Sequence of chain 1.B:
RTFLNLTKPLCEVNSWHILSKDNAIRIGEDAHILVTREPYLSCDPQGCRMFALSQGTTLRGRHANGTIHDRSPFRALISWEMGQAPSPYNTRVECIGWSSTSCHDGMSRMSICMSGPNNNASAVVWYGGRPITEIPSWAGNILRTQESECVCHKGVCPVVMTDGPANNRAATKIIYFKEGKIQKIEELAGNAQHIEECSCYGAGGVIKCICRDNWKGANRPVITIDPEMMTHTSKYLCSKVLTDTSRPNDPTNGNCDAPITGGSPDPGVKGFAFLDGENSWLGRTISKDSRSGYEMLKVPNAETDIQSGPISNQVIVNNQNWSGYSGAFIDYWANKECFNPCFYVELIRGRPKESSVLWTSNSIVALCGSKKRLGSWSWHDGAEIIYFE

Binding-site contacts:
Ligand atom C3 contacts residue BMA1 of chain 1.N at 3.7 Å.
Ligand atom N2 contacts residue ASN313 of chain 1.A at 3.1 Å (h-bond).
Ligand atom O7 contacts residue ASN120 of chain 1.B at 3.5 Å (h-bond).
Ligand atom C8 contacts residue SER15 of chain 1.A at 4.1 Å.
Ligand atom C6 contacts residue LEU374 of chain 1.A at 3.4 Å (hydrophobic).
Ligand atom C4 contacts residue ASN313 of chain 1.A at 4.1 Å.
Ligand atom C1 contacts residue ASN120 of chain 1.B at 2.9 Å.
Ligand atom C3 contacts residue SER312 of chain 1.A at 4.2 Å.
Ligand atom C2 contacts residue ASN120 of chain 1.B at 2.7 Å.
Ligand atom C6 contacts residue BMA1 of chain 1.N at 4.1 Å.
Ligand atom O7 contacts residue ASN119 of chain 1.B at 4.2 Å.
Ligand atom O6 contacts residue GLY375 of chain 1.A at 4.1 Å.
Ligand atom C7 contacts residue ASN313 of chain 1.A at 3.7 Å.
Ligand atom C4 contacts residue ASN120 of chain 1.B at 4.2 Å.
Ligand atom C5 contacts residue BMA1 of chain 1.N at 4.1 Å.
Ligand atom O5 contacts residue GLY375 of chain 1.A at 3.8 Å.
Ligand atom O3 contacts residue ASN313 of chain 1.A at 3.1 Å (h-bond).
Ligand atom O3 contacts residue SER312 of chain 1.A at 2.9 Å.
Ligand atom O3 contacts residue ILE311 of chain 1.A at 4.0 Å.
Ligand atom O4 contacts residue BMA1 of chain 1.N at 2.2 Å (h-bond).
Ligand atom O5 contacts residue ASN120 of chain 1.B at 3.1 Å (h-bond).
Ligand atom C7 contacts residue ASN120 of chain 1.B at 3.9 Å.
Ligand atom O7 contacts residue ASN14 of chain 1.A at 4.2 Å.
Ligand atom N2 contacts residue ASN120 of chain 1.B at 3.6 Å (h-bond).
Ligand atom C5 contacts residue ASN120 of chain 1.B at 4.2 Å.
Ligand atom O6 contacts residue LEU374 of chain 1.A at 2.9 Å (h-bond).
Ligand atom C8 contacts residue ASN14 of chain 1.A at 3.9 Å.
Ligand atom C6 contacts residue ARG373 of chain 1.A at 3.8 Å.
Ligand atom O3 contacts residue ASN120 of chain 1.B at 4.3 Å.
Ligand atom O3 contacts residue BMA1 of chain 1.N at 3.2 Å (h-bond).
Ligand atom C3 contacts residue ASN120 of chain 1.B at 3.9 Å.
Ligand atom O4 contacts residue ASN313 of chain 1.A at 3.4 Å (h-bond).
Ligand atom C2 contacts residue ASN313 of chain 1.A at 4.1 Å.
Ligand atom C3 contacts residue ASN313 of chain 1.A at 3.7 Å.
Ligand atom C4 contacts residue BMA1 of chain 1.N at 2.9 Å.
Ligand atom O5 contacts residue LEU374 of chain 1.A at 4.2 Å.
Ligand atom C8 contacts residue GLN314 of chain 1.A at 4.1 Å.
Ligand atom C8 contacts residue ASN313 of chain 1.A at 3.4 Å.
Ligand atom C5 contacts residue ARG373 of chain 1.A at 4.2 Å.
Ligand atom N2 contacts residue SER312 of chain 1.A at 4.4 Å.

The small molecule below binds the protein below.
Small molecule (SMILES): CC(=O)N[C@H]1[C@H](O[C@H]2[C@H](O)[C@@H](NC(C)=O)CO[C@@H]2CO)O[C@H](CO)[C@@H](O)[C@@H]1O

Sequence of chain 1.A:
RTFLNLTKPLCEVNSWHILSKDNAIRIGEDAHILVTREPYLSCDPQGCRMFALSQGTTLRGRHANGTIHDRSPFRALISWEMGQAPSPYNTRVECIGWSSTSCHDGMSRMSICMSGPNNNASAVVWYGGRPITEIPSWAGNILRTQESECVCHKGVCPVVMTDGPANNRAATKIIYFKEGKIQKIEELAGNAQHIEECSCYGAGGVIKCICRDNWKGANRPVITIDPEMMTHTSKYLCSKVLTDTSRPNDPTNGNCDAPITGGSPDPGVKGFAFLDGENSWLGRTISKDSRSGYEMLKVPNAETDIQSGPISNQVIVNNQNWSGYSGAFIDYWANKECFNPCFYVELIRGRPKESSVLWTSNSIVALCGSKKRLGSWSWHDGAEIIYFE